Binding-site contacts:
Ligand atom C5 contacts residue ASN704 of chain 1.B at 3.6 Å.
Ligand atom C4 contacts residue LEU909 of chain 1.B at 4.4 Å (hydrophobic).
Ligand atom C7 contacts residue LEU909 of chain 1.B at 3.6 Å (hydrophobic).
Ligand atom O7 contacts residue ASN704 of chain 1.B at 3.2 Å (h-bond).
Ligand atom C3 contacts residue LEU909 of chain 1.B at 4.3 Å (hydrophobic).
Ligand atom O4 contacts residue LEU909 of chain 1.B at 3.8 Å.
Ligand atom C8 contacts residue ASN704 of chain 1.B at 4.4 Å.
Ligand atom C6 contacts residue GLN913 of chain 1.B at 4.0 Å.
Ligand atom O7 contacts residue GLN1058 of chain 1.B at 3.5 Å (h-bond).
Ligand atom C1 contacts residue GLN1058 of chain 1.B at 4.5 Å.
Ligand atom C8 contacts residue ASN912 of chain 1.B at 4.5 Å.
Ligand atom C1 contacts residue LEU909 of chain 1.B at 4.3 Å (hydrophobic).
Ligand atom C5 contacts residue GLN913 of chain 1.B at 4.1 Å.
Ligand atom O6 contacts residue GLN913 of chain 1.B at 3.1 Å (h-bond).
Ligand atom O7 contacts residue LEU909 of chain 1.B at 3.3 Å.
Ligand atom N2 contacts residue ASN704 of chain 1.B at 2.9 Å (h-bond).
Ligand atom C6 contacts residue LEU909 of chain 1.B at 4.5 Å (hydrophobic).
Ligand atom C7 contacts residue ASN704 of chain 1.B at 3.2 Å.
Ligand atom C3 contacts residue ASN704 of chain 1.B at 3.8 Å.
Ligand atom O5 contacts residue ASN704 of chain 1.B at 2.4 Å (h-bond).
Ligand atom C1 contacts residue ASN704 of chain 1.B at 1.4 Å.
Ligand atom N2 contacts residue LEU909 of chain 1.B at 4.4 Å.
Ligand atom C5 contacts residue LEU909 of chain 1.B at 4.0 Å (hydrophobic).
Ligand atom C7 contacts residue GLN1058 of chain 1.B at 4.5 Å.
Ligand atom C4 contacts residue ASN704 of chain 1.B at 4.2 Å.
Ligand atom C8 contacts residue GLN913 of chain 1.B at 4.3 Å.
Ligand atom C8 contacts residue LEU909 of chain 1.B at 3.7 Å (hydrophobic).
Ligand atom C2 contacts residue ASN704 of chain 1.B at 2.4 Å.

Sequence of chain 1.B:
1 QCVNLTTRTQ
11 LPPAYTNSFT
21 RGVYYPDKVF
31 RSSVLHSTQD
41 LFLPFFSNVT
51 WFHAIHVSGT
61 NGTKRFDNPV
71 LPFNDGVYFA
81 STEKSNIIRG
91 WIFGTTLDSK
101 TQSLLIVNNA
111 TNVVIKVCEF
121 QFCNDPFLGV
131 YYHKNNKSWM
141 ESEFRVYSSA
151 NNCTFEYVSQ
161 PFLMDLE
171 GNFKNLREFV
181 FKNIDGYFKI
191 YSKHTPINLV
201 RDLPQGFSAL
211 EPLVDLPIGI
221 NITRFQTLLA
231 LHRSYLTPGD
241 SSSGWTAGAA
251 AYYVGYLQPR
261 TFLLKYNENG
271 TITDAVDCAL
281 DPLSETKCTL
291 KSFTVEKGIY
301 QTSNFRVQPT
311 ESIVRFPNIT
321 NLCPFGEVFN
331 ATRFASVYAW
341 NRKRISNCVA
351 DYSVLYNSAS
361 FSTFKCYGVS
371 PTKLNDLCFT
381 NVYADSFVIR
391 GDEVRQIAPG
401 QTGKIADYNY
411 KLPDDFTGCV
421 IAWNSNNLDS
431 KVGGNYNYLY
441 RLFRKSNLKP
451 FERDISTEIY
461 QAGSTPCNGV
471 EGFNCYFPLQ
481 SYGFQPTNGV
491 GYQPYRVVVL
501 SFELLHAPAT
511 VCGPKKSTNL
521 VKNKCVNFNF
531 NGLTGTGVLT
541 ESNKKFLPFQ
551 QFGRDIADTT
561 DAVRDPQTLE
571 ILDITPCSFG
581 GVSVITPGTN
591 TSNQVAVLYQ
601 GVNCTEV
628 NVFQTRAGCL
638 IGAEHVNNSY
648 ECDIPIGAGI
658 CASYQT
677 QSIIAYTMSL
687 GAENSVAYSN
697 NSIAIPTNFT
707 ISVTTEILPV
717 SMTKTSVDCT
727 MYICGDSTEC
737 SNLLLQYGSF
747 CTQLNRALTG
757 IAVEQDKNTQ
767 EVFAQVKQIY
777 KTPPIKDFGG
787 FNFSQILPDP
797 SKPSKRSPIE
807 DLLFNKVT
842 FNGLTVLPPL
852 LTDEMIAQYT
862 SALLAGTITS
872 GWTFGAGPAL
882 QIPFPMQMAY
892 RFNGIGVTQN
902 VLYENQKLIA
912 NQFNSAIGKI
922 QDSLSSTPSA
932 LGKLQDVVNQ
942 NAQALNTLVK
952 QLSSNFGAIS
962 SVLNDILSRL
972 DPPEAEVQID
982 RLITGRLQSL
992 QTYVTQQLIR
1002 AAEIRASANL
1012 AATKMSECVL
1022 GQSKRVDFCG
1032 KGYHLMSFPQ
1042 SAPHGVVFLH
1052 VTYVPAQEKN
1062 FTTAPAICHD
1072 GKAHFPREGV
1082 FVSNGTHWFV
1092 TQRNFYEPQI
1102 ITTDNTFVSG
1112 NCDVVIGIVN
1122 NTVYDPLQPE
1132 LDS

The protein below binds the small molecule below.
Small molecule (SMILES): CC(=O)N[C@H]1[C@H](O[C@H]2[C@H](O)[C@@H](NC(C)=O)CO[C@@H]2CO)O[C@H](CO)[C@@H](O)[C@@H]1O